Sequence of chain 1.A:
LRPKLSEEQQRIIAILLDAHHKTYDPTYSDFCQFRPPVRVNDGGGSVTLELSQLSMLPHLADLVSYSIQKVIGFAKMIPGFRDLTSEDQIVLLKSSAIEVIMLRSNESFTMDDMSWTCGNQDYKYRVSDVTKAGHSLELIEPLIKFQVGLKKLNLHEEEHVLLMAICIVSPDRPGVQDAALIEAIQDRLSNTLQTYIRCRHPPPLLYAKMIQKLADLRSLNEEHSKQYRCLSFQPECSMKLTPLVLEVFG

Binding-site contacts:
Ligand atom C3 contacts residue SER108 of chain 1.A at 3.5 Å.
Ligand atom C19 contacts residue ILE101 of chain 1.A at 3.6 Å (hydrophobic).
Ligand atom O5 contacts residue LYS70 of chain 1.A at 3.2 Å.
Ligand atom C1 contacts residue SER67 of chain 1.A at 3.8 Å.
Ligand atom C19 contacts residue SER67 of chain 1.A at 3.6 Å.
Ligand atom O2 contacts residue SER105 of chain 1.A at 3.5 Å.
Ligand atom C12 contacts residue VAL130 of chain 1.A at 3.6 Å (hydrophobic).
Ligand atom C30 contacts residue ASP25 of chain 1.A at 3.8 Å.
Ligand atom C6 contacts residue SER105 of chain 1.A at 3.5 Å.
Ligand atom C24 contacts residue HIS227 of chain 1.A at 3.6 Å.
Ligand atom C25 contacts residue HIS135 of chain 1.A at 3.6 Å.
Ligand atom O3 contacts residue HIS227 of chain 1.A at 2.8 Å (h-bond).
Ligand atom C19 contacts residue LEU63 of chain 1.A at 3.8 Å (hydrophobic).
Ligand atom C29 contacts residue ARG104 of chain 1.A at 3.8 Å.
Ligand atom O3 contacts residue HIS135 of chain 1.A at 2.8 Å (h-bond).
Ligand atom C30 contacts residue ARG104 of chain 1.A at 3.3 Å.
Ligand atom C23 contacts residue HIS135 of chain 1.A at 3.4 Å.
Ligand atom O4 contacts residue ARG104 of chain 1.A at 3.6 Å.
Ligand atom C18 contacts residue VAL64 of chain 1.A at 3.4 Å (hydrophobic).
Ligand atom C5 contacts residue SER105 of chain 1.A at 3.7 Å.
Ligand atom C4 contacts residue CYS118 of chain 1.A at 3.5 Å (hydrophobic).
Ligand atom O4 contacts residue TYR24 of chain 1.A at 3.0 Å.
Ligand atom O5 contacts residue THR23 of chain 1.A at 3.2 Å (h-bond).
Ligand atom C3 contacts residue TYR24 of chain 1.A at 3.7 Å (hydrophobic).
Ligand atom C30 contacts residue TYR24 of chain 1.A at 3.7 Å (hydrophobic).
Ligand atom C21 contacts residue LEU139 of chain 1.A at 3.6 Å (hydrophobic).
Ligand atom C4 contacts residue SER108 of chain 1.A at 3.4 Å.
Ligand atom C28 contacts residue TYR24 of chain 1.A at 3.4 Å (hydrophobic).
Ligand atom C25 contacts residue HIS227 of chain 1.A at 3.7 Å.
Ligand atom C9 contacts residue TRP116 of chain 1.A at 3.4 Å (hydrophobic).
Ligand atom O1 contacts residue SER67 of chain 1.A at 2.8 Å (h-bond).
Ligand atom O2 contacts residue SER108 of chain 1.A at 2.7 Å (h-bond).
Ligand atom O2 contacts residue TYR24 of chain 1.A at 2.8 Å (h-bond).
Ligand atom O1 contacts residue ARG104 of chain 1.A at 3.1 Å (salt-bridge).
Ligand atom O5 contacts residue TYR66 of chain 1.A at 3.5 Å.
Ligand atom O5 contacts residue ARG104 of chain 1.A at 2.8 Å (salt-bridge).
Ligand atom C7 contacts residue SER105 of chain 1.A at 3.3 Å.
Ligand atom C26 contacts residue HIS135 of chain 1.A at 3.6 Å.
Ligand atom C26 contacts residue LEU57 of chain 1.A at 3.4 Å (hydrophobic).
Ligand atom C15 contacts residue ILE101 of chain 1.A at 3.7 Å (hydrophobic).

This protein binds this small molecule.
Small molecule (SMILES): C=C1/C(=C\C=C2/CCC[C@]3(C)[C@@H]([C@H](C)CCCC(C)(C)O)CC[C@@H]23)C[C@@H](O)[C@@H](OCCCO)[C@@H]1O